Sequence of chain 1.A:
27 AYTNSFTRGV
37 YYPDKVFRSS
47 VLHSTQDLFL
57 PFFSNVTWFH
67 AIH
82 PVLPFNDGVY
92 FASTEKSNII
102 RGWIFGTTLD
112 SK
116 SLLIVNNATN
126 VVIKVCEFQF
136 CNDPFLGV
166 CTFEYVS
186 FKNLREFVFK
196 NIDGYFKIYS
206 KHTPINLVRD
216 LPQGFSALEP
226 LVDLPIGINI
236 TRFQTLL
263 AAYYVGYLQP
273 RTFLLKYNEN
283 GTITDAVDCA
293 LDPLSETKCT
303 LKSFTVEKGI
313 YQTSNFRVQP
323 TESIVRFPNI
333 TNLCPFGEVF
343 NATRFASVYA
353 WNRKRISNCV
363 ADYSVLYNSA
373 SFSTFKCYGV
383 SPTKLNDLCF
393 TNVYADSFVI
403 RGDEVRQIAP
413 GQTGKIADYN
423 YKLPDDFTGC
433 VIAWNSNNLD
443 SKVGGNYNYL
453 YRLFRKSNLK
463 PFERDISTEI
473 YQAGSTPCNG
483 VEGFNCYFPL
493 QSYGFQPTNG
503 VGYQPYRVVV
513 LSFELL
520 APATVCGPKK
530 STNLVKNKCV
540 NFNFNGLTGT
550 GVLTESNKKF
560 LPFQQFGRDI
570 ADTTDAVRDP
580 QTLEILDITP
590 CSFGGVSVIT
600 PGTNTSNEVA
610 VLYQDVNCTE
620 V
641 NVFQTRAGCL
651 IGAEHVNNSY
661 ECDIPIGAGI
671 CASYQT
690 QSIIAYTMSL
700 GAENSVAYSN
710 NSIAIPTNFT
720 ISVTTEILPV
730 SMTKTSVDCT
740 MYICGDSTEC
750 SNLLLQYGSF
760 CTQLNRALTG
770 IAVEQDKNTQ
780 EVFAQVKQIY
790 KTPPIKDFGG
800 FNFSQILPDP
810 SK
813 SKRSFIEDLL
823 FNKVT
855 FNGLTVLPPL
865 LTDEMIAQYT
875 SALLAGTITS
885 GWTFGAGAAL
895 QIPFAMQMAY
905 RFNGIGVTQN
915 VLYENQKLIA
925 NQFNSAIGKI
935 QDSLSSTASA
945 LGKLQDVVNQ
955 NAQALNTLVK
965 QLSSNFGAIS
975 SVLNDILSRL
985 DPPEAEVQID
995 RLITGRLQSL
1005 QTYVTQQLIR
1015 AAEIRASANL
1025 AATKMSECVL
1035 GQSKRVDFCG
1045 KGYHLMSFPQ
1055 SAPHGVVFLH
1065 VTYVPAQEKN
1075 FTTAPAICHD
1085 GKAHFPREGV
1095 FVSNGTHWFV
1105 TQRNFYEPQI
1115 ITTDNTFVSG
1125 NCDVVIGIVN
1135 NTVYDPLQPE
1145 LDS

A small-molecule ligand and the protein it binds are described below.
Small molecule (SMILES): CC(=O)N[C@H]1[C@H](O[C@H]2[C@H](O)[C@@H](NC(C)=O)CO[C@@H]2CO)O[C@H](CO)[C@@H](O)[C@@H]1O

Binding-site contacts:
Ligand atom C1 contacts residue ASN1134 of chain 1.A at 1.4 Å.
Ligand atom O7 contacts residue ASN1134 of chain 1.A at 3.4 Å (h-bond).
Ligand atom N2 contacts residue ASN1134 of chain 1.A at 2.9 Å (h-bond).
Ligand atom C2 contacts residue ASN1134 of chain 1.A at 2.5 Å.
Ligand atom O5 contacts residue ASN1134 of chain 1.A at 2.4 Å (h-bond).
Ligand atom C5 contacts residue ASN1134 of chain 1.A at 3.7 Å.
Ligand atom C4 contacts residue ASN1134 of chain 1.A at 4.2 Å.
Ligand atom C3 contacts residue ASN1134 of chain 1.A at 3.8 Å.
Ligand atom C8 contacts residue ASN1134 of chain 1.A at 3.6 Å.
Ligand atom C7 contacts residue ASN1134 of chain 1.A at 3.2 Å.